Binding-site contacts:
Ligand atom O5 contacts residue ASN157 of chain 14.E at 4.0 Å.
Ligand atom C4 contacts residue ASN154 of chain 14.E at 4.2 Å.
Ligand atom O7 contacts residue ASN154 of chain 14.E at 4.2 Å.
Ligand atom O6 contacts residue THR156 of chain 14.E at 4.4 Å.
Ligand atom O4 contacts residue ASP161 of chain 14.E at 4.0 Å.
Ligand atom C4 contacts residue MET151 of chain 14.E at 3.9 Å (hydrophobic).
Ligand atom C7 contacts residue GLY150 of chain 14.E at 3.0 Å.
Ligand atom O7 contacts residue GLY150 of chain 14.E at 2.9 Å (h-bond).
Ligand atom O5 contacts residue MET151 of chain 14.E at 3.9 Å.
Ligand atom O5 contacts residue THR156 of chain 14.E at 3.8 Å.
Ligand atom C5 contacts residue THR156 of chain 14.E at 3.9 Å.
Ligand atom C3 contacts residue ASN154 of chain 14.E at 3.8 Å.
Ligand atom C6 contacts residue ASN157 of chain 14.E at 3.3 Å.
Ligand atom C1 contacts residue MET151 of chain 14.E at 4.2 Å (hydrophobic).
Ligand atom C2 contacts residue GLY150 of chain 14.E at 3.7 Å.
Ligand atom C5 contacts residue MET151 of chain 14.E at 3.9 Å (hydrophobic).
Ligand atom C6 contacts residue THR156 of chain 14.E at 3.9 Å.
Ligand atom O6 contacts residue HIS148 of chain 14.E at 3.8 Å.
Ligand atom C7 contacts residue ASN154 of chain 14.E at 3.7 Å.
Ligand atom C6 contacts residue ASP161 of chain 14.E at 3.6 Å.
Ligand atom O5 contacts residue THR156 of chain 14.E at 3.8 Å.
Ligand atom C8 contacts residue ASN157 of chain 14.E at 3.6 Å.
Ligand atom C6 contacts residue THR156 of chain 14.E at 3.6 Å.
Ligand atom C1 contacts residue THR156 of chain 14.E at 4.0 Å.
Ligand atom O6 contacts residue MET151 of chain 14.E at 4.3 Å.
Ligand atom C1 contacts residue GLY150 of chain 14.E at 4.0 Å.
Ligand atom C8 contacts residue GLY150 of chain 14.E at 3.7 Å.
Ligand atom C1 contacts residue ASN154 of chain 14.E at 1.4 Å.
Ligand atom C5 contacts residue ASN154 of chain 14.E at 3.6 Å.
Ligand atom O7 contacts residue HIS148 of chain 14.E at 3.6 Å (h-bond).
Ligand atom C2 contacts residue ASN154 of chain 14.E at 2.4 Å.
Ligand atom N2 contacts residue ASN154 of chain 14.E at 2.9 Å (h-bond).
Ligand atom C5 contacts residue ASP161 of chain 14.E at 4.5 Å.
Ligand atom O5 contacts residue ASN154 of chain 14.E at 2.3 Å (h-bond).
Ligand atom C4 contacts residue ASP161 of chain 14.E at 4.0 Å.
Ligand atom N2 contacts residue GLY150 of chain 14.E at 3.4 Å (h-bond).
Ligand atom C5 contacts residue THR156 of chain 14.E at 3.8 Å.
Ligand atom C2 contacts residue MET151 of chain 14.E at 4.2 Å (hydrophobic).
Ligand atom C3 contacts residue MET151 of chain 14.E at 4.0 Å (hydrophobic).

A protein and the small-molecule ligand that binds it are described below.
Small molecule (SMILES): CC(=O)N[C@H]1[C@H](O[C@H]2[C@H](O)[C@@H](NC(C)=O)CO[C@@H]2CO[C@@H]2O[C@@H](C)[C@@H](O)[C@@H](O)[C@@H]2O)O[C@H](CO)[C@@H](O)[C@@H]1O

Sequence of chain 14.E:
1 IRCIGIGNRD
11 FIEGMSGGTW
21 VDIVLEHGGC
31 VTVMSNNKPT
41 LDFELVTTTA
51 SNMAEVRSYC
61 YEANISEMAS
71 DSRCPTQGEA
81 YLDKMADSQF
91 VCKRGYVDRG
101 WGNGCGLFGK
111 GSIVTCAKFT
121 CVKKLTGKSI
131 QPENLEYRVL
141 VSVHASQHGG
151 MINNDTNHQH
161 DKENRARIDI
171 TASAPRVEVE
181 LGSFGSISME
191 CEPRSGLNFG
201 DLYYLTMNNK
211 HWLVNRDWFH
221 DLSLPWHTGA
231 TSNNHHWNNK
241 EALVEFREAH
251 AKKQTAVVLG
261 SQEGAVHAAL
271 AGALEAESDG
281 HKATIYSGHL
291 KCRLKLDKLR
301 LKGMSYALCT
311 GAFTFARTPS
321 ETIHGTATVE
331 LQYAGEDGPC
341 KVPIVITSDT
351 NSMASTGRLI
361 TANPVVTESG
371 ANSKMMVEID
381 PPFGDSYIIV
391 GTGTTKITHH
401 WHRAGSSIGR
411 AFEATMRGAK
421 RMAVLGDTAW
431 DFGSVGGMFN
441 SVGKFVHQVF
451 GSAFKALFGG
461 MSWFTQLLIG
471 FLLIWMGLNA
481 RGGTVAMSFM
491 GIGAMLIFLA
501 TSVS